This small molecule binds to this protein.
Small molecule (SMILES): CC(=O)N[C@H]1[C@H](O[C@H]2[C@H](O)[C@@H](NC(C)=O)CO[C@@H]2CO)O[C@H](CO)[C@@H](O[C@H]2O[C@H](CO)[C@@H](O)[C@H](O)[C@@H]2O)[C@@H]1O

Sequence of chain 1.A:
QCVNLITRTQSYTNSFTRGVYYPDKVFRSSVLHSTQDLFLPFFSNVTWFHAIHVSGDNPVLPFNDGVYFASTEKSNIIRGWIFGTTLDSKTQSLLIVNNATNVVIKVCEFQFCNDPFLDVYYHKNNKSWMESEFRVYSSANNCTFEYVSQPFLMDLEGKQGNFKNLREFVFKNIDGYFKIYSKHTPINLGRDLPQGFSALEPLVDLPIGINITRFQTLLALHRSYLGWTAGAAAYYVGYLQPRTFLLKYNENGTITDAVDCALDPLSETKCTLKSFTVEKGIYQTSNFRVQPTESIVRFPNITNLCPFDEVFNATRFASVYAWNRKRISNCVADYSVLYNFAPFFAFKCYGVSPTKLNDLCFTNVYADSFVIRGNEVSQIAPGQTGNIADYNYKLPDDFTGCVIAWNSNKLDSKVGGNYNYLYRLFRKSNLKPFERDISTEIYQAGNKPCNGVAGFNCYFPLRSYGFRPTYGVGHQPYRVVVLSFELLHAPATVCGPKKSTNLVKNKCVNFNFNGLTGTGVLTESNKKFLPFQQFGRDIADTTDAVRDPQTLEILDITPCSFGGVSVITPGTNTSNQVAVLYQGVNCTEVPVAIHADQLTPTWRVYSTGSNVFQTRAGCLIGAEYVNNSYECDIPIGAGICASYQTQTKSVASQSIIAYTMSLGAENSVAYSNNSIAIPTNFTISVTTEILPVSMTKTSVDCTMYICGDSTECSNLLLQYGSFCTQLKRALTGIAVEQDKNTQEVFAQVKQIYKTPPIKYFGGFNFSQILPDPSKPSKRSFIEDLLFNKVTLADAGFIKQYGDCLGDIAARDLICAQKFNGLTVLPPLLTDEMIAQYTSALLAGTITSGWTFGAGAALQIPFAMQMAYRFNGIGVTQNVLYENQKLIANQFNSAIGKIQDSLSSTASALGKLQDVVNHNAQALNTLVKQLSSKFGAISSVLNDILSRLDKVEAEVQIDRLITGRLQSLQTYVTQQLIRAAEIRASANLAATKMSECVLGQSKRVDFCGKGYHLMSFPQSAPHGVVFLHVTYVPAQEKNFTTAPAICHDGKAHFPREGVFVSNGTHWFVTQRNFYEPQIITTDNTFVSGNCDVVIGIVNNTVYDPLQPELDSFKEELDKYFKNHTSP

Binding-site contacts:
Ligand atom C1 contacts residue GLN1068 of chain 1.A at 3.6 Å.
Ligand atom C8 contacts residue ASN922 of chain 1.A at 4.4 Å.
Ligand atom O5 contacts residue GLN923 of chain 1.A at 4.4 Å.
Ligand atom O6 contacts residue LEU919 of chain 1.A at 4.0 Å.
Ligand atom C2 contacts residue ASN714 of chain 1.A at 2.5 Å.
Ligand atom C7 contacts residue ASN714 of chain 1.A at 3.3 Å.
Ligand atom C5 contacts residue LEU919 of chain 1.A at 3.9 Å (hydrophobic).
Ligand atom C4 contacts residue ASN714 of chain 1.A at 4.2 Å.
Ligand atom C5 contacts residue GLN923 of chain 1.A at 4.3 Å.
Ligand atom C6 contacts residue GLN923 of chain 1.A at 4.1 Å.
Ligand atom O5 contacts residue ASN714 of chain 1.A at 2.3 Å (h-bond).
Ligand atom O4 contacts residue LEU919 of chain 1.A at 4.1 Å.
Ligand atom C7 contacts residue LEU919 of chain 1.A at 3.6 Å (hydrophobic).
Ligand atom C8 contacts residue GLN923 of chain 1.A at 4.5 Å.
Ligand atom C1 contacts residue LEU919 of chain 1.A at 4.2 Å (hydrophobic).
Ligand atom C5 contacts residue ASN714 of chain 1.A at 3.7 Å.
Ligand atom C8 contacts residue LEU919 of chain 1.A at 3.6 Å (hydrophobic).
Ligand atom O5 contacts residue GLN1068 of chain 1.A at 3.6 Å.
Ligand atom O7 contacts residue GLN1068 of chain 1.A at 3.0 Å (h-bond).
Ligand atom C2 contacts residue GLN1068 of chain 1.A at 3.9 Å.
Ligand atom C1 contacts residue ASN714 of chain 1.A at 1.4 Å.
Ligand atom O7 contacts residue LEU919 of chain 1.A at 3.4 Å.
Ligand atom C6 contacts residue LEU919 of chain 1.A at 4.3 Å (hydrophobic).
Ligand atom C7 contacts residue GLN1068 of chain 1.A at 4.2 Å.
Ligand atom O6 contacts residue GLN923 of chain 1.A at 2.9 Å (h-bond).
Ligand atom N2 contacts residue ASN714 of chain 1.A at 3.0 Å (h-bond).
Ligand atom C3 contacts residue ASN714 of chain 1.A at 3.8 Å.
Ligand atom O7 contacts residue ASN714 of chain 1.A at 3.2 Å (h-bond).